The small molecule below binds the protein below.
Small molecule (SMILES): CCCCSC(=S)SC(C)(C)C(=O)NCCN1C(=O)CCC1=O

Binding-site contacts:
Ligand atom N17 contacts residue CYS157 of chain 3.B at 3.8 Å.
Ligand atom C20 contacts residue CYS157 of chain 3.B at 1.8 Å (hydrophobic).
Ligand atom C18 contacts residue CYS157 of chain 3.B at 2.7 Å (hydrophobic).
Ligand atom O19 contacts residue CYS157 of chain 3.B at 3.2 Å (h-bond).
Ligand atom C22 contacts residue CYS157 of chain 3.B at 3.8 Å (hydrophobic).
Ligand atom C21 contacts residue CYS157 of chain 3.B at 2.7 Å (hydrophobic).

Sequence of chain 3.B:
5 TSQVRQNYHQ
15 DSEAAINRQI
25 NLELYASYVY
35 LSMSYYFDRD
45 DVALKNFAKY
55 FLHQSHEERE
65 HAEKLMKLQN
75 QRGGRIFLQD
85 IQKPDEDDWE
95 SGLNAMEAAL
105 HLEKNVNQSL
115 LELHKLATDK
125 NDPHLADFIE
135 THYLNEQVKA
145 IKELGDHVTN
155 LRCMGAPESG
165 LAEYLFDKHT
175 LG